Binding-site contacts:
Ligand atom C2 contacts residue ASN603 of chain 1.H at 2.5 Å.
Ligand atom C5 contacts residue ASN603 of chain 1.H at 3.6 Å.
Ligand atom N2 contacts residue ASN603 of chain 1.H at 2.9 Å (h-bond).
Ligand atom C3 contacts residue ASN603 of chain 1.H at 3.8 Å.
Ligand atom O7 contacts residue ASN603 of chain 1.H at 4.1 Å.
Ligand atom O5 contacts residue ASN603 of chain 1.H at 2.4 Å (h-bond).
Ligand atom C4 contacts residue ASN603 of chain 1.H at 4.2 Å.
Ligand atom C1 contacts residue ASN603 of chain 1.H at 1.4 Å.
Ligand atom C7 contacts residue ASN603 of chain 1.H at 3.7 Å.

A small-molecule ligand and the protein it binds are described below.
Small molecule (SMILES): CC(=O)N[C@@H]1[C@@H](O)[C@H](O)[C@@H](CO)O[C@H]1O

Sequence of chain 1.H:
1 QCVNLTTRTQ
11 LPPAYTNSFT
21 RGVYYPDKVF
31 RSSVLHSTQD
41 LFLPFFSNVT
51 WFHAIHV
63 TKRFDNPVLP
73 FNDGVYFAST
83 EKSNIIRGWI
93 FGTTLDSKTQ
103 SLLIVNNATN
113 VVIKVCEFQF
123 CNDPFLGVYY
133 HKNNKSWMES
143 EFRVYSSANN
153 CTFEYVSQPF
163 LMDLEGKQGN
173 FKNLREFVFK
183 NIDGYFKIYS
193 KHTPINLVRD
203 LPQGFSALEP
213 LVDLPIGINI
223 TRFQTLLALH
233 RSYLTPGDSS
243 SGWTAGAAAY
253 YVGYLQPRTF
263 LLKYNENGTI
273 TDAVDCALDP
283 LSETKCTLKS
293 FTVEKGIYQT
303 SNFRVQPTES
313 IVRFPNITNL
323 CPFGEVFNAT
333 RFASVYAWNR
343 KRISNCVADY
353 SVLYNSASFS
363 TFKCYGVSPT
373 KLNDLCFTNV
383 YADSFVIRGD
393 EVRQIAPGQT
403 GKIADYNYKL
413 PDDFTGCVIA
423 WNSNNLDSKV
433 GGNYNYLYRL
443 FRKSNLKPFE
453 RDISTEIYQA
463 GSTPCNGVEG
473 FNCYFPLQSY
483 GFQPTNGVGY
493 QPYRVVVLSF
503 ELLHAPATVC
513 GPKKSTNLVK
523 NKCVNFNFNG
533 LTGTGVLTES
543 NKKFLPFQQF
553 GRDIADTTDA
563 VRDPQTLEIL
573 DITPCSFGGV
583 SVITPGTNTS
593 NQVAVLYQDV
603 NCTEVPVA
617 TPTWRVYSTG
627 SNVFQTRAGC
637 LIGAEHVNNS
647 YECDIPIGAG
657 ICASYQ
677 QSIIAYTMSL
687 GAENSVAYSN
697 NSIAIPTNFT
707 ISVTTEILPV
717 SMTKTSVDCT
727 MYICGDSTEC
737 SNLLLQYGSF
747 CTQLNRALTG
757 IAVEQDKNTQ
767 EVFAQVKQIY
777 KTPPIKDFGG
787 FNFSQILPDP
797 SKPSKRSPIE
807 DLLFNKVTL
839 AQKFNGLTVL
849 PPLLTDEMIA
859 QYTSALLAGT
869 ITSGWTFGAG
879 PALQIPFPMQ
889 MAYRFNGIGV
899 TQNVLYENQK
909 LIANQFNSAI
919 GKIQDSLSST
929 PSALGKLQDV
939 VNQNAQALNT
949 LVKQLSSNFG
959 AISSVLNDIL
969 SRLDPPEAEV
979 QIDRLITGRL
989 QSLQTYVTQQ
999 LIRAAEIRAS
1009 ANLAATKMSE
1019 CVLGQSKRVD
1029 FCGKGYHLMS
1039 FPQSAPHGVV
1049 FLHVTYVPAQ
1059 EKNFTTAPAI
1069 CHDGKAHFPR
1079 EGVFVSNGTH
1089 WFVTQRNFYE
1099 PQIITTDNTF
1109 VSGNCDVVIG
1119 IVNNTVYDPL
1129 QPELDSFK